Binding-site contacts:
Ligand atom C9 contacts residue TYR98 of chain 1.B at 3.8 Å (hydrophobic).
Ligand atom C4 contacts residue PRO41 of chain 1.B at 3.1 Å (hydrophobic).
Ligand atom C12 contacts residue ASN99 of chain 1.B at 3.9 Å.
Ligand atom N1 contacts residue PRO41 of chain 1.B at 3.2 Å (h-bond).
Ligand atom C11 contacts residue VAL46 of chain 1.B at 3.9 Å (hydrophobic).
Ligand atom C7 contacts residue LEU51 of chain 1.B at 3.6 Å (hydrophobic).
Ligand atom C1 contacts residue PRO41 of chain 1.B at 4.0 Å (hydrophobic).
Ligand atom C11 contacts residue PHE42 of chain 1.B at 3.8 Å (hydrophobic).
Ligand atom C5 contacts residue ILE105 of chain 1.B at 3.9 Å (hydrophobic).
Ligand atom C5 contacts residue ASN99 of chain 1.B at 3.8 Å.
Ligand atom C17 contacts residue LEU51 of chain 1.B at 4.0 Å (hydrophobic).
Ligand atom O1 contacts residue CYS95 of chain 1.B at 3.9 Å.
Ligand atom N5 contacts residue LEU51 of chain 1.B at 4.0 Å.
Ligand atom C16 contacts residue LEU51 of chain 1.B at 3.7 Å (hydrophobic).
Ligand atom O3 contacts residue TRP40 of chain 1.B at 3.6 Å.
Ligand atom C10 contacts residue TYR56 of chain 1.B at 3.8 Å (hydrophobic).
Ligand atom C4 contacts residue VAL46 of chain 1.B at 3.8 Å (hydrophobic).
Ligand atom C3 contacts residue ILE105 of chain 1.B at 4.0 Å (hydrophobic).
Ligand atom O1 contacts residue ASN99 of chain 1.B at 2.9 Å (h-bond).
Ligand atom C6 contacts residue ASN99 of chain 1.B at 3.8 Å.
Ligand atom C10 contacts residue LEU53 of chain 1.B at 3.7 Å (hydrophobic).
Ligand atom C7 contacts residue TRP40 of chain 1.B at 3.7 Å (hydrophobic).
Ligand atom C6 contacts residue ILE105 of chain 1.B at 3.7 Å (hydrophobic).
Ligand atom N3 contacts residue ILE105 of chain 1.B at 3.8 Å.
Ligand atom C17 contacts residue PEG1 of chain 1.H at 3.8 Å.
Ligand atom C12 contacts residue ILE105 of chain 1.B at 4.0 Å (hydrophobic).
Ligand atom C1 contacts residue LEU51 of chain 1.B at 3.8 Å (hydrophobic).
Ligand atom N2 contacts residue LEU51 of chain 1.B at 3.9 Å.
Ligand atom O1 contacts residue ILE105 of chain 1.B at 4.0 Å.
Ligand atom C15 contacts residue LEU53 of chain 1.B at 4.0 Å (hydrophobic).
Ligand atom O2 contacts residue PEG1 of chain 1.H at 3.4 Å.
Ligand atom C31 contacts residue TRP40 of chain 1.B at 3.9 Å (hydrophobic).
Ligand atom C9 contacts residue ASN99 of chain 1.B at 4.0 Å.
Ligand atom C2 contacts residue ILE105 of chain 1.B at 3.9 Å (hydrophobic).
Ligand atom C19 contacts residue LEU51 of chain 1.B at 3.9 Å (hydrophobic).
Ligand atom C16 contacts residue TRP40 of chain 1.B at 3.5 Å (hydrophobic).
Ligand atom C20 contacts residue LEU51 of chain 1.B at 3.7 Å (hydrophobic).
Ligand atom N4 contacts residue ILE105 of chain 1.B at 4.0 Å.
Ligand atom N5 contacts residue TRP40 of chain 1.B at 3.9 Å.
Ligand atom C10 contacts residue VAL46 of chain 1.B at 3.6 Å (hydrophobic).

The small molecule below binds the protein below.
Small molecule (SMILES): CC[C@@H]1C(=O)N(C)c2cnc(Nc3ccc(C(=O)NC4CCN(C)CC4)cc3OC)nc2N1C1CCCC1

Sequence of chain 1.B:
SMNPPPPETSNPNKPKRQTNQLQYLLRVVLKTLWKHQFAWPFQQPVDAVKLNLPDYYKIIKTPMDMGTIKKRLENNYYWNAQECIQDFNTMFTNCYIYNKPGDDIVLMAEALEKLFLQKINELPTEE